This small molecule binds to this protein.
Small molecule (SMILES): N#C[Fe](=C=O)C#N

Sequence of chain 1.D:
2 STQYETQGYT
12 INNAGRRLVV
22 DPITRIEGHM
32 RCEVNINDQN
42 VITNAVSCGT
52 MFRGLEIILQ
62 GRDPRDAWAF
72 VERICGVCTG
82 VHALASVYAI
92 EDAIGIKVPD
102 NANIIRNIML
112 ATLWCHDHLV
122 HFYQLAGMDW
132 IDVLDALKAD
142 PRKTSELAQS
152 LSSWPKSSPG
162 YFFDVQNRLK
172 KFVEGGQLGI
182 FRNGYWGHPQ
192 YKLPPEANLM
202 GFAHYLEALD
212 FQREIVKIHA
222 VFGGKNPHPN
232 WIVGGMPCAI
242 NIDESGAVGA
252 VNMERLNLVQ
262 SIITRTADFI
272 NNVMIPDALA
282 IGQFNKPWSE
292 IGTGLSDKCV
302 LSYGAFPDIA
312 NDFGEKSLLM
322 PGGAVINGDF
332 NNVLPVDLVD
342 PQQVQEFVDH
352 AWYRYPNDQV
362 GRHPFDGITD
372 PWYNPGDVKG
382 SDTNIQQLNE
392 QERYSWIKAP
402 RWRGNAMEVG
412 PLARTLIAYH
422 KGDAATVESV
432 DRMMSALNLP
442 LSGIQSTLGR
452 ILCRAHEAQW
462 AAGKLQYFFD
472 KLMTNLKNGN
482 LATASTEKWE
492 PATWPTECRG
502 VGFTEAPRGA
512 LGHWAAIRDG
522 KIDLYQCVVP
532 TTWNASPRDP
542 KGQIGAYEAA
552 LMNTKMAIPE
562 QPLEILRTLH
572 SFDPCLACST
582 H

Binding-site contacts:
Ligand atom C3 contacts residue HIS83 of chain 1.D at 3.4 Å.
Ligand atom FE contacts residue CYS79 of chain 1.D at 2.4 Å.
Ligand atom N2 contacts residue ALA507 of chain 1.D at 3.2 Å.
Ligand atom C1 contacts residue VAL530 of chain 1.D at 3.6 Å (hydrophobic).
Ligand atom O3 contacts residue VAL82 of chain 1.D at 3.5 Å.
Ligand atom N1 contacts residue THR532 of chain 1.D at 2.9 Å (h-bond).
Ligand atom C3 contacts residue VAL82 of chain 1.D at 3.8 Å (hydrophobic).
Ligand atom O3 contacts residue PRO531 of chain 1.D at 3.5 Å.
Ligand atom C1 contacts residue CYS576 of chain 1.D at 3.9 Å (hydrophobic).
Ligand atom O3 contacts residue HIS83 of chain 1.D at 3.3 Å (h-bond).
Ligand atom O3 contacts residue VAL530 of chain 1.D at 3.4 Å.
Ligand atom C2 contacts residue CYS79 of chain 1.D at 3.2 Å (hydrophobic).
Ligand atom FE contacts residue 3NI1 of chain 1.DA at 2.9 Å.
Ligand atom C3 contacts residue PRO531 of chain 1.D at 3.8 Å (hydrophobic).
Ligand atom O3 contacts residue ALA507 of chain 1.D at 3.5 Å.
Ligand atom N2 contacts residue PRO508 of chain 1.D at 3.3 Å.
Ligand atom C3 contacts residue CYS79 of chain 1.D at 3.2 Å (hydrophobic).
Ligand atom C1 contacts residue ARG509 of chain 1.D at 3.7 Å.
Ligand atom C1 contacts residue CYS579 of chain 1.D at 3.1 Å (hydrophobic).
Ligand atom N1 contacts residue PRO531 of chain 1.D at 3.5 Å.
Ligand atom N1 contacts residue CYS579 of chain 1.D at 3.4 Å.
Ligand atom C2 contacts residue ARG509 of chain 1.D at 3.4 Å.
Ligand atom N1 contacts residue VAL530 of chain 1.D at 3.7 Å.
Ligand atom C3 contacts residue VAL530 of chain 1.D at 3.5 Å (hydrophobic).
Ligand atom C2 contacts residue PRO508 of chain 1.D at 4.2 Å (hydrophobic).
Ligand atom O3 contacts residue CYS579 of chain 1.D at 3.9 Å.
Ligand atom C3 contacts residue CYS579 of chain 1.D at 3.0 Å (hydrophobic).
Ligand atom N1 contacts residue CYS576 of chain 1.D at 4.0 Å.
Ligand atom N2 contacts residue CYS79 of chain 1.D at 3.6 Å.
Ligand atom O3 contacts residue CYS79 of chain 1.D at 4.0 Å.
Ligand atom C3 contacts residue ALA507 of chain 1.D at 3.8 Å (hydrophobic).
Ligand atom N1 contacts residue ARG509 of chain 1.D at 3.8 Å.
Ligand atom O3 contacts residue LEU512 of chain 1.D at 3.5 Å.
Ligand atom FE contacts residue CYS579 of chain 1.D at 2.3 Å.
Ligand atom C2 contacts residue 3NI1 of chain 1.DA at 4.1 Å.
Ligand atom N2 contacts residue ARG509 of chain 1.D at 2.9 Å (salt-bridge).
Ligand atom C1 contacts residue THR532 of chain 1.D at 3.8 Å.
Ligand atom C1 contacts residue 3NI1 of chain 1.DA at 4.0 Å.
Ligand atom C1 contacts residue PRO531 of chain 1.D at 3.8 Å (hydrophobic).
Ligand atom C2 contacts residue ALA507 of chain 1.D at 3.6 Å (hydrophobic).